Binding-site contacts:
Ligand atom C5 contacts residue TYR307 of chain 1.A at 3.8 Å (hydrophobic).
Ligand atom O3 contacts residue ASN141 of chain 1.A at 3.3 Å (h-bond).
Ligand atom C6 contacts residue TYR107 of chain 1.A at 3.2 Å (hydrophobic).
Ligand atom O4 contacts residue SER139 of chain 1.A at 2.7 Å (h-bond).
Ligand atom O4 contacts residue ASN141 of chain 1.A at 3.7 Å.
Ligand atom O4 contacts residue ARG142 of chain 1.A at 3.1 Å (salt-bridge).
Ligand atom O3 contacts residue PRO136 of chain 1.A at 3.5 Å.
Ligand atom O6 contacts residue GLU135 of chain 1.A at 3.5 Å.
Ligand atom C4 contacts residue ILE140 of chain 1.A at 3.4 Å (hydrophobic).
Ligand atom O6 contacts residue SER134 of chain 1.A at 3.2 Å (h-bond).
Ligand atom O6 contacts residue VAL177 of chain 1.A at 3.5 Å.
Ligand atom O5 contacts residue TYR307 of chain 1.A at 2.8 Å (h-bond).
Ligand atom C2 contacts residue PRO136 of chain 1.A at 3.4 Å (hydrophobic).
Ligand atom O2 contacts residue PRO136 of chain 1.A at 2.8 Å (h-bond).
Ligand atom C6 contacts residue ILE140 of chain 1.A at 3.4 Å (hydrophobic).
Ligand atom C6 contacts residue GLU143 of chain 1.A at 3.6 Å.
Ligand atom C6 contacts residue ASP132 of chain 1.A at 3.8 Å.
Ligand atom O6 contacts residue GLN62 of chain 1.A at 3.7 Å.
Ligand atom O4 contacts residue TYR107 of chain 1.A at 3.5 Å.
Ligand atom O4 contacts residue SER134 of chain 1.A at 2.7 Å (h-bond).
Ligand atom C1 contacts residue TYR307 of chain 1.A at 3.8 Å (hydrophobic).
Ligand atom C6 contacts residue SER134 of chain 1.A at 3.5 Å.
Ligand atom O3 contacts residue SER139 of chain 1.A at 3.3 Å (h-bond).
Ligand atom O6 contacts residue TYR307 of chain 1.A at 3.3 Å (h-bond).
Ligand atom C5 contacts residue ARG142 of chain 1.A at 3.5 Å.
Ligand atom C5 contacts residue TYR107 of chain 1.A at 3.7 Å (hydrophobic).
Ligand atom C6 contacts residue ASN141 of chain 1.A at 3.8 Å.
Ligand atom O6 contacts residue SER139 of chain 1.A at 3.6 Å.
Ligand atom O6 contacts residue ILE140 of chain 1.A at 2.6 Å (h-bond).
Ligand atom C4 contacts residue ASN141 of chain 1.A at 3.7 Å.
Ligand atom O1 contacts residue TYR307 of chain 1.A at 3.6 Å (h-bond).
Ligand atom C6 contacts residue ARG142 of chain 1.A at 3.5 Å.
Ligand atom C6 contacts residue TYR307 of chain 1.A at 3.6 Å (hydrophobic).
Ligand atom O2 contacts residue ASN175 of chain 1.A at 3.2 Å (h-bond).
Ligand atom O6 contacts residue TYR107 of chain 1.A at 2.6 Å (h-bond).
Ligand atom O4 contacts residue ILE140 of chain 1.A at 3.4 Å (h-bond).
Ligand atom C4 contacts residue SER139 of chain 1.A at 3.6 Å.
Ligand atom O5 contacts residue SER139 of chain 1.A at 3.5 Å (h-bond).
Ligand atom O5 contacts residue ASN141 of chain 1.A at 3.8 Å.
Ligand atom O6 contacts residue ARG142 of chain 1.A at 2.9 Å (salt-bridge).

A small-molecule ligand and the protein it binds are described below.
Small molecule (SMILES): OC[C@H]1O[C@@H](O[C@@H]2[C@@H](O)[C@H](O[C@@H]3[C@@H](O)[C@H](O[C@@H]4[C@@H](O)[C@H](O[C@@H]5[C@@H](O)[C@H](O)O[C@H](CO)[C@H]5O)O[C@H](CO)[C@H]4O)O[C@H](CO)[C@H]3O)O[C@H](CO)[C@H]2O)[C@H](O)[C@@H](O)[C@@H]1O

Sequence of chain 1.A:
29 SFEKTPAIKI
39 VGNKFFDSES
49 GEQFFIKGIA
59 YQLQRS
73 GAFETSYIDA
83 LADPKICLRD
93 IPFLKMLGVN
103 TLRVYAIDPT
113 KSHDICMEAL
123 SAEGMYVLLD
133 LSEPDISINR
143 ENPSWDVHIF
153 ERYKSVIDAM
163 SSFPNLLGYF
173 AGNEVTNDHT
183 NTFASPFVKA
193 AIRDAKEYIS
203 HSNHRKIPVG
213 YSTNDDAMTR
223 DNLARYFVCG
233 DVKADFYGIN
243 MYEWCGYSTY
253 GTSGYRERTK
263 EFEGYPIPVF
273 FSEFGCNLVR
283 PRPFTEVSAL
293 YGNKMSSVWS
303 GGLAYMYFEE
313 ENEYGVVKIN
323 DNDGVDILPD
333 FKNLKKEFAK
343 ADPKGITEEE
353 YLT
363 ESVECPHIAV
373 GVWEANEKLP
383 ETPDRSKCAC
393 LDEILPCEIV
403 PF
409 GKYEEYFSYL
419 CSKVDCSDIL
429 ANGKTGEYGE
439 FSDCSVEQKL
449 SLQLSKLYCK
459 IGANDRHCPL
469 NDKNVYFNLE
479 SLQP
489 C